Binding-site contacts:
Ligand atom O17 contacts residue ALA212 of chain 1.B at 3.1 Å (h-bond).
Ligand atom C05 contacts residue ASN23 of chain 1.B at 3.5 Å.
Ligand atom O17 contacts residue LYS184 of chain 1.B at 2.6 Å (salt-bridge).
Ligand atom O11 contacts residue ARG280 of chain 1.A at 3.0 Å (salt-bridge).
Ligand atom O17 contacts residue SER213 of chain 1.B at 2.8 Å (h-bond).
Ligand atom O13 contacts residue HIS180 of chain 1.B at 2.9 Å (h-bond).
Ligand atom O18 contacts residue THR256 of chain 1.B at 2.7 Å (h-bond).
Ligand atom C05 contacts residue ASP82 of chain 1.B at 3.4 Å.
Ligand atom O13 contacts residue GLY211 of chain 1.B at 2.9 Å (h-bond).
Ligand atom N02 contacts residue HIS180 of chain 1.B at 3.5 Å (h-bond).
Ligand atom O13 contacts residue ZN1 of chain 1.G at 2.6 Å.
Ligand atom P08 contacts residue ARG280 of chain 1.A at 3.4 Å.
Ligand atom C12 contacts residue HIS180 of chain 1.B at 3.1 Å.
Ligand atom O19 contacts residue ASP255 of chain 1.B at 2.8 Å (salt-bridge).
Ligand atom N02 contacts residue ZN1 of chain 1.G at 2.8 Å.
Ligand atom O15 contacts residue ASN253 of chain 1.B at 3.5 Å (h-bond).
Ligand atom O19 contacts residue SER213 of chain 1.B at 2.7 Å (h-bond).
Ligand atom N02 contacts residue ASP82 of chain 1.B at 3.2 Å (salt-bridge).
Ligand atom O01 contacts residue ZN1 of chain 1.G at 2.0 Å.
Ligand atom O17 contacts residue GLY211 of chain 1.B at 3.0 Å.
Ligand atom O01 contacts residue HIS210 of chain 1.B at 3.2 Å (h-bond).
Ligand atom C03 contacts residue ASP82 of chain 1.B at 2.9 Å.
Ligand atom C14 contacts residue HIS180 of chain 1.B at 3.6 Å.
Ligand atom O13 contacts residue HIS210 of chain 1.B at 3.2 Å.
Ligand atom O13 contacts residue ASN253 of chain 1.B at 3.2 Å.
Ligand atom O09 contacts residue SER49 of chain 1.B at 2.6 Å (h-bond).
Ligand atom O01 contacts residue HIS83 of chain 1.B at 3.0 Å (h-bond).
Ligand atom O09 contacts residue ARG280 of chain 1.A at 2.6 Å (salt-bridge).
Ligand atom O01 contacts residue ASN253 of chain 1.B at 2.9 Å (h-bond).
Ligand atom O01 contacts residue HIS180 of chain 1.B at 3.5 Å (h-bond).
Ligand atom O18 contacts residue GLY181 of chain 1.B at 2.8 Å (h-bond).
Ligand atom C03 contacts residue ASN23 of chain 1.B at 3.1 Å.
Ligand atom O15 contacts residue GLY211 of chain 1.B at 3.2 Å (h-bond).
Ligand atom O19 contacts residue THR256 of chain 1.B at 2.9 Å (h-bond).
Ligand atom C04 contacts residue ASP82 of chain 1.B at 3.3 Å.
Ligand atom C12 contacts residue ASN253 of chain 1.B at 3.4 Å.
Ligand atom O01 contacts residue ASP82 of chain 1.B at 2.7 Å (salt-bridge).
Ligand atom N02 contacts residue ASN253 of chain 1.B at 3.5 Å (h-bond).
Ligand atom O15 contacts residue HIS180 of chain 1.B at 3.6 Å.
Ligand atom C12 contacts residue ZN1 of chain 1.G at 2.9 Å.

This protein binds this small molecule.
Small molecule (SMILES): O=C(COP(=O)(O)O)N(O)CCCCOP(=O)(O)O

Sequence of chain 1.A:
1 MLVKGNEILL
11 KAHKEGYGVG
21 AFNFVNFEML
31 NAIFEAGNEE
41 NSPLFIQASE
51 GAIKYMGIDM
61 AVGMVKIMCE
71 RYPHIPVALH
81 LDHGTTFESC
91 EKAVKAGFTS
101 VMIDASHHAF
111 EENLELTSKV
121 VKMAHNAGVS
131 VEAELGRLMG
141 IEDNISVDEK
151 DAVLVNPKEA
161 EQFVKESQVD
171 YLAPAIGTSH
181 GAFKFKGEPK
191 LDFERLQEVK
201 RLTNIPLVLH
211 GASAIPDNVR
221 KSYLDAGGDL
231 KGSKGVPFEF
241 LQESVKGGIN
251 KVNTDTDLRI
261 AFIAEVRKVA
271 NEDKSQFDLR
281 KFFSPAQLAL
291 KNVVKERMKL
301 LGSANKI

Sequence of chain 1.B:
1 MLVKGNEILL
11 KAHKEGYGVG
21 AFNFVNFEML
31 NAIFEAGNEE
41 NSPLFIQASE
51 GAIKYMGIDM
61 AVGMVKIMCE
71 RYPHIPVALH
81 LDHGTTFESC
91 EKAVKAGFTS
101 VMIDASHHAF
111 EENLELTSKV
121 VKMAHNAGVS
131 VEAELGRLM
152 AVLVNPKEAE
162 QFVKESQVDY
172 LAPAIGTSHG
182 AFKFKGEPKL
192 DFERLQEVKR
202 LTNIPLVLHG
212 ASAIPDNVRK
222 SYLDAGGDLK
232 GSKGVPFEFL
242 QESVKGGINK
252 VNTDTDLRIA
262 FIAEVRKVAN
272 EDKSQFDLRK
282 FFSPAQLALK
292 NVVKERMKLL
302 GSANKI